Binding-site contacts:
Ligand atom N3 contacts residue PRO204 of chain 1.ZA at 4.0 Å.
Ligand atom C2' contacts residue DA1 of chain 1.HF at 2.9 Å.
Ligand atom C4 contacts residue PRO204 of chain 1.ZA at 3.8 Å (hydrophobic).
Ligand atom C4 contacts residue VAL203 of chain 1.ZA at 4.1 Å (hydrophobic).
Ligand atom O3' contacts residue DA1 of chain 1.HF at 1.6 Å.
Ligand atom C5' contacts residue PRO204 of chain 1.ZA at 4.5 Å (hydrophobic).
Ligand atom O2 contacts residue DA1 of chain 1.HF at 3.4 Å (h-bond).
Ligand atom C2 contacts residue PRO204 of chain 1.ZA at 4.3 Å (hydrophobic).
Ligand atom N3 contacts residue ASP202 of chain 1.ZA at 4.2 Å.
Ligand atom N4 contacts residue PRO204 of chain 1.ZA at 4.2 Å.
Ligand atom N4 contacts residue VAL203 of chain 1.ZA at 3.4 Å (h-bond).
Ligand atom C2' contacts residue PRO204 of chain 1.ZA at 4.0 Å (hydrophobic).
Ligand atom C6 contacts residue ASP202 of chain 1.ZA at 4.3 Å.
Ligand atom C5 contacts residue PRO204 of chain 1.ZA at 3.6 Å (hydrophobic).
Ligand atom C3' contacts residue DA1 of chain 1.HF at 2.6 Å.
Ligand atom C6 contacts residue PRO204 of chain 1.ZA at 3.9 Å (hydrophobic).
Ligand atom C1' contacts residue DA1 of chain 1.HF at 3.9 Å.
Ligand atom C4' contacts residue DA1 of chain 1.HF at 4.0 Å.
Ligand atom N1 contacts residue PRO204 of chain 1.ZA at 4.2 Å.
Ligand atom C4 contacts residue ASP202 of chain 1.ZA at 3.0 Å.
Ligand atom C2 contacts residue DA1 of chain 1.HF at 4.2 Å.
Ligand atom N4 contacts residue ASP202 of chain 1.ZA at 2.4 Å (salt-bridge).
Ligand atom C5 contacts residue VAL203 of chain 1.ZA at 3.8 Å (hydrophobic).
Ligand atom C5 contacts residue ASP202 of chain 1.ZA at 3.1 Å.

Sequence of chain 1.ZA:
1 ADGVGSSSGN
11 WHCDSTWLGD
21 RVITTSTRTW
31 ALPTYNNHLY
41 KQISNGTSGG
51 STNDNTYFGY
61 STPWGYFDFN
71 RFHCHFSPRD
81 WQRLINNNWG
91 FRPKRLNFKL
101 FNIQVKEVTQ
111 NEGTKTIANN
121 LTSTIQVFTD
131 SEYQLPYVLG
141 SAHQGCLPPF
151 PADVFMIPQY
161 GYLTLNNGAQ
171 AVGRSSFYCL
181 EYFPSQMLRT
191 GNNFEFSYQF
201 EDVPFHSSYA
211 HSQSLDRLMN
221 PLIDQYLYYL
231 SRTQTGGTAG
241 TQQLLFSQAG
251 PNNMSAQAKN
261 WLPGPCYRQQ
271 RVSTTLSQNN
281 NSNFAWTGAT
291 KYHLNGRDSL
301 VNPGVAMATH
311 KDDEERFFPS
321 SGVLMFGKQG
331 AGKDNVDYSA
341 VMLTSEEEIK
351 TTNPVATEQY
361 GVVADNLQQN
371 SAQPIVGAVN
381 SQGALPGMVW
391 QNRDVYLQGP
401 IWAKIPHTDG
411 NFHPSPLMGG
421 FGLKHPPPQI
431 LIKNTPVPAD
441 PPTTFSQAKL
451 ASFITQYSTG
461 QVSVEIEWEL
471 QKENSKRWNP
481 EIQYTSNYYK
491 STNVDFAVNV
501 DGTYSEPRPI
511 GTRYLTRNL

This protein binds this small molecule.
Small molecule (SMILES): Nc1ccn([C@H]2C[C@H](O)[C@@H](COP(=O)(O)O)O2)c(=O)n1